The protein below binds the small molecule below.
Small molecule (SMILES): O=C1Cc2cc(C3CCCCC3)ccc2N1

Binding-site contacts:
Ligand atom C10 contacts residue PHE388 of chain 2.A at 3.7 Å (hydrophobic).
Ligand atom C4 contacts residue MET420 of chain 2.A at 3.7 Å (hydrophobic).
Ligand atom C1 contacts residue HIS525 of chain 2.A at 4.0 Å.
Ligand atom C10 contacts residue LEU409 of chain 2.A at 4.1 Å (hydrophobic).
Ligand atom C7 contacts residue MET420 of chain 2.A at 4.2 Å (hydrophobic).
Ligand atom C11 contacts residue LEU429 of chain 2.A at 4.2 Å (hydrophobic).
Ligand atom C13 contacts residue MET420 of chain 2.A at 3.7 Å (hydrophobic).
Ligand atom N16 contacts residue PHE498 of chain 2.A at 3.8 Å.
Ligand atom C14 contacts residue ASP497 of chain 2.A at 3.7 Å.
Ligand atom C14 contacts residue HIS525 of chain 2.A at 3.7 Å.
Ligand atom C9 contacts residue LEU409 of chain 2.A at 3.8 Å (hydrophobic).
Ligand atom C12 contacts residue TYR384 of chain 2.A at 3.5 Å (hydrophobic).
Ligand atom C11 contacts residue LEU409 of chain 2.A at 4.2 Å (hydrophobic).
Ligand atom C3 contacts residue HIS525 of chain 2.A at 3.5 Å.
Ligand atom C9 contacts residue TRP526 of chain 2.A at 4.0 Å (hydrophobic).
Ligand atom C3 contacts residue VAL499 of chain 2.A at 3.6 Å (hydrophobic).
Ligand atom C2 contacts residue VAL499 of chain 2.A at 3.5 Å (hydrophobic).
Ligand atom C4 contacts residue HIS525 of chain 2.A at 3.8 Å.
Ligand atom C6 contacts residue MET420 of chain 2.A at 3.9 Å (hydrophobic).
Ligand atom C8 contacts residue PHE268 of chain 2.A at 3.9 Å (hydrophobic).
Ligand atom C2 contacts residue ASP497 of chain 2.A at 4.0 Å.
Ligand atom C9 contacts residue PHE268 of chain 2.A at 3.9 Å (hydrophobic).
Ligand atom C11 contacts residue PHE388 of chain 2.A at 4.1 Å (hydrophobic).
Ligand atom C10 contacts residue PHE268 of chain 2.A at 3.6 Å (hydrophobic).
Ligand atom C9 contacts residue PRO269 of chain 2.A at 4.0 Å (hydrophobic).
Ligand atom C14 contacts residue PHE498 of chain 2.A at 3.8 Å (hydrophobic).
Ligand atom C8 contacts residue TRP526 of chain 2.A at 3.7 Å (hydrophobic).
Ligand atom N16 contacts residue ASP497 of chain 2.A at 2.7 Å (salt-bridge).
Ligand atom N16 contacts residue VAL499 of chain 2.A at 3.7 Å.
Ligand atom O15 contacts residue LYS496 of chain 2.A at 3.7 Å.
Ligand atom C13 contacts residue HIS525 of chain 2.A at 3.9 Å.
Ligand atom N16 contacts residue HIS525 of chain 2.A at 3.4 Å.
Ligand atom O15 contacts residue PHE498 of chain 2.A at 3.1 Å (h-bond).
Ligand atom C3 contacts residue ASP497 of chain 2.A at 3.7 Å.
Ligand atom C5 contacts residue MET420 of chain 2.A at 3.7 Å (hydrophobic).
Ligand atom O15 contacts residue ASP497 of chain 2.A at 3.9 Å.
Ligand atom C11 contacts residue TYR384 of chain 2.A at 3.9 Å (hydrophobic).
Ligand atom C12 contacts residue MET420 of chain 2.A at 3.8 Å (hydrophobic).
Ligand atom C2 contacts residue HIS525 of chain 2.A at 3.4 Å.
Ligand atom C1 contacts residue TYR384 of chain 2.A at 4.0 Å (hydrophobic).

Sequence of chain 2.A:
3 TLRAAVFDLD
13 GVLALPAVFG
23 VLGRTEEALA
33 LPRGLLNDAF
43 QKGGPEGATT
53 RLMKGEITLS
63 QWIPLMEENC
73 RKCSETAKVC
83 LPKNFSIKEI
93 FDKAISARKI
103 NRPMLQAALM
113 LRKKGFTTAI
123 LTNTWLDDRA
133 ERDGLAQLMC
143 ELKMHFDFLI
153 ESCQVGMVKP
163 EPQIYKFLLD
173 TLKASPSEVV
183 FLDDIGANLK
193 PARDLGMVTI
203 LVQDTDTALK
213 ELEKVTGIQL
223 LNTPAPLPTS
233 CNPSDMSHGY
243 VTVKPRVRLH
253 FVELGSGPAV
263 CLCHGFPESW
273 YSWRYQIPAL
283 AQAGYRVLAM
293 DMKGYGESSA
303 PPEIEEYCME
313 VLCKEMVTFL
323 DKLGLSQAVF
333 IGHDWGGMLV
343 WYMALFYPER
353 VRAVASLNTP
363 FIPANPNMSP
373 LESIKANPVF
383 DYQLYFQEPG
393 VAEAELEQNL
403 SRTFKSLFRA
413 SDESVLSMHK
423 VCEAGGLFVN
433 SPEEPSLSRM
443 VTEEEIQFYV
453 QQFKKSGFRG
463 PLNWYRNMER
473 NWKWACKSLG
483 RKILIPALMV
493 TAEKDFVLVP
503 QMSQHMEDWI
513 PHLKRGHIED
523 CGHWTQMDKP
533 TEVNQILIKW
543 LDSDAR